Sequence of chain 3.C:
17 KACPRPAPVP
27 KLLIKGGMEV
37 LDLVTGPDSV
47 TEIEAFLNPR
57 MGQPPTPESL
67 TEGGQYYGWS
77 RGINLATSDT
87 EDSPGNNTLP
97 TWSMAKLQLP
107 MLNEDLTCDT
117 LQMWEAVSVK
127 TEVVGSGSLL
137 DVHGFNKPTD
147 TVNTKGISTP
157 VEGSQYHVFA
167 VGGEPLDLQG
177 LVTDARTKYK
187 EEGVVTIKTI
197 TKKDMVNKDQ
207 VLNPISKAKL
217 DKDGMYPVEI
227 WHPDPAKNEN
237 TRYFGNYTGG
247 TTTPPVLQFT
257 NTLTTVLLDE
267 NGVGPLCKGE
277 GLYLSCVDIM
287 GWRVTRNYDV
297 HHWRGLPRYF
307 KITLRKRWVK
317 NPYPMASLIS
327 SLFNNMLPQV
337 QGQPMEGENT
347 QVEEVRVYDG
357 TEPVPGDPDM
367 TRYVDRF

The protein below binds the small molecule below.
Small molecule (SMILES): CC(=O)N[C@H]1[C@H]([C@H](O)[C@H](O)CO)O[C@@](O[C@H]2[C@@H](O)[C@@H](CO)O[C@@H](O[C@H]3[C@H](O)[C@@H](O)[C@H](O)O[C@@H]3CO)[C@@H]2O)(C(=O)O)C[C@@H]1O

Binding-site contacts:
Ligand atom C5 contacts residue ASN93 of chain 3.B at 4.0 Å.
Ligand atom O4 contacts residue ASN80 of chain 3.B at 4.3 Å.
Ligand atom N5 contacts residue TYR72 of chain 3.B at 2.8 Å (h-bond).
Ligand atom O6 contacts residue ASN93 of chain 3.B at 3.5 Å (h-bond).
Ligand atom C1 contacts residue ARG77 of chain 3.B at 3.3 Å.
Ligand atom C3 contacts residue HIS298 of chain 3.B at 3.5 Å.
Ligand atom O3 contacts residue VAL296 of chain 3.B at 3.9 Å.
Ligand atom C6 contacts residue ASN93 of chain 3.B at 3.2 Å.
Ligand atom C4 contacts residue HIS298 of chain 3.B at 3.5 Å.
Ligand atom O3 contacts residue ASN80 of chain 3.B at 3.9 Å.
Ligand atom C11 contacts residue ASP85 of chain 3.C at 3.7 Å.
Ligand atom C3 contacts residue GLY78 of chain 3.B at 3.8 Å.
Ligand atom O3 contacts residue ARG77 of chain 3.B at 4.1 Å.
Ligand atom O4 contacts residue THR291 of chain 3.B at 3.3 Å.
Ligand atom O4 contacts residue HIS298 of chain 3.B at 3.1 Å (h-bond).
Ligand atom C3 contacts residue ARG77 of chain 3.B at 4.0 Å.
Ligand atom C5 contacts residue TYR72 of chain 3.B at 3.7 Å (hydrophobic).
Ligand atom O1B contacts residue ARG77 of chain 3.B at 2.7 Å (salt-bridge).
Ligand atom C1 contacts residue TYR72 of chain 3.B at 3.7 Å (hydrophobic).
Ligand atom O1A contacts residue TYR72 of chain 3.B at 3.0 Å.
Ligand atom C4 contacts residue TYR72 of chain 3.B at 3.9 Å (hydrophobic).
Ligand atom O1B contacts residue TYR72 of chain 3.B at 3.8 Å.
Ligand atom C11 contacts residue TYR72 of chain 3.B at 3.5 Å (hydrophobic).
Ligand atom C5 contacts residue ARG77 of chain 3.B at 4.2 Å.
Ligand atom O4 contacts residue VAL296 of chain 3.B at 4.2 Å.
Ligand atom O4 contacts residue GLY78 of chain 3.B at 3.1 Å.
Ligand atom O4 contacts residue ILE79 of chain 3.B at 3.8 Å.
Ligand atom C2 contacts residue VAL296 of chain 3.B at 4.3 Å (hydrophobic).
Ligand atom C3 contacts residue GLY78 of chain 3.B at 3.8 Å.
Ligand atom C9 contacts residue ARG77 of chain 3.B at 3.5 Å.
Ligand atom C1 contacts residue GLY78 of chain 3.B at 4.1 Å.
Ligand atom C6 contacts residue TYR72 of chain 3.B at 3.9 Å (hydrophobic).
Ligand atom C2 contacts residue GLY78 of chain 3.B at 3.9 Å.
Ligand atom O1A contacts residue ARG77 of chain 3.B at 3.2 Å (salt-bridge).
Ligand atom C10 contacts residue TYR72 of chain 3.B at 3.6 Å (hydrophobic).
Ligand atom O1A contacts residue GLY78 of chain 3.B at 3.9 Å.
Ligand atom C3 contacts residue VAL296 of chain 3.B at 3.5 Å (hydrophobic).
Ligand atom C4 contacts residue GLY78 of chain 3.B at 3.3 Å.
Ligand atom O3 contacts residue GLY78 of chain 3.B at 3.0 Å.
Ligand atom C4 contacts residue ARG77 of chain 3.B at 3.8 Å.

Sequence of chain 3.B:
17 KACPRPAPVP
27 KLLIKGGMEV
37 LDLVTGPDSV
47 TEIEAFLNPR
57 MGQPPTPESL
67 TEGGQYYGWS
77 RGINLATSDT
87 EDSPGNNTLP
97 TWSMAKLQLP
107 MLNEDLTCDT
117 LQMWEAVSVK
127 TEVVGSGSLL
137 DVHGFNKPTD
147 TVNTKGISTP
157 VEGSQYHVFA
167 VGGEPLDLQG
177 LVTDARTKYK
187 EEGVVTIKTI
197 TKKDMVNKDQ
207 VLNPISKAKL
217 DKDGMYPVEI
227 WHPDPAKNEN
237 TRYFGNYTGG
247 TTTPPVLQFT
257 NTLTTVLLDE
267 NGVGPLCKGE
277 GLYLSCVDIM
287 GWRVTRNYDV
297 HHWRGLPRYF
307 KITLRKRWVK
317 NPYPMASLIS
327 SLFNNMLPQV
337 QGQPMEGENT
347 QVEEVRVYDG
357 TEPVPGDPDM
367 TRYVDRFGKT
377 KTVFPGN